This small molecule binds to this protein.
Small molecule (SMILES): CC(=O)N[C@H]1[C@H](O[C@H]2[C@H](O)[C@@H](NC(C)=O)CO[C@@H]2CO)O[C@H](CO)[C@@H](O)[C@@H]1O

Sequence of chain 3.E:
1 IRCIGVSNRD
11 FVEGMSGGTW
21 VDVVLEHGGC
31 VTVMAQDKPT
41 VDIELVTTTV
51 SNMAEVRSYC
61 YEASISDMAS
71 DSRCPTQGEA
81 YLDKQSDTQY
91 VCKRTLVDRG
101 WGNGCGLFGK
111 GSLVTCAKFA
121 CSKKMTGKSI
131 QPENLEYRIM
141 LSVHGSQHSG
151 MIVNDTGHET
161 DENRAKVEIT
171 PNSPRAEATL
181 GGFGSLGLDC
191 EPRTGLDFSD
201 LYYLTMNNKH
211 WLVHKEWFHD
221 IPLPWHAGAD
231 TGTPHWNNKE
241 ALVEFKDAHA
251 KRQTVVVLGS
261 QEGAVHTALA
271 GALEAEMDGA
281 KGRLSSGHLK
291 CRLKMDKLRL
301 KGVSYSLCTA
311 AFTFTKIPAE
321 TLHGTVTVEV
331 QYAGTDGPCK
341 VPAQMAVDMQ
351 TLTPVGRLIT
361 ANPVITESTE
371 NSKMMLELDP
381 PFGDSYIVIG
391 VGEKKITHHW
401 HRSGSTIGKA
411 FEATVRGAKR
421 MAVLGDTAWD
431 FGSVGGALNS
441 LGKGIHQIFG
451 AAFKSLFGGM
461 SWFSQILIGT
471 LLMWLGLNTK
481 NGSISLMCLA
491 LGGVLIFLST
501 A

Binding-site contacts:
Ligand atom C3 contacts residue ASN154 of chain 3.E at 3.6 Å.
Ligand atom C8 contacts residue GLY150 of chain 3.E at 3.5 Å.
Ligand atom O3 contacts residue ASN154 of chain 3.E at 4.1 Å.
Ligand atom N2 contacts residue ASN154 of chain 3.E at 1.4 Å (h-bond).
Ligand atom C2 contacts residue ASN154 of chain 3.E at 2.6 Å.
Ligand atom O5 contacts residue THR156 of chain 3.E at 3.2 Å (h-bond).
Ligand atom C7 contacts residue ASN154 of chain 3.E at 2.0 Å.
Ligand atom C6 contacts residue THR156 of chain 3.E at 4.4 Å.
Ligand atom O6 contacts residue THR156 of chain 3.E at 3.5 Å (h-bond).
Ligand atom C5 contacts residue THR156 of chain 3.E at 3.8 Å.
Ligand atom C7 contacts residue MET151 of chain 3.E at 4.3 Å (hydrophobic).
Ligand atom C8 contacts residue VAL153 of chain 3.E at 4.3 Å (hydrophobic).
Ligand atom O5 contacts residue ASN154 of chain 3.E at 4.2 Å.
Ligand atom C1 contacts residue ASN154 of chain 3.E at 2.9 Å.
Ligand atom O7 contacts residue GLY150 of chain 3.E at 3.7 Å.
Ligand atom C8 contacts residue ASN154 of chain 3.E at 2.4 Å.
Ligand atom O7 contacts residue ASN154 of chain 3.E at 3.2 Å (h-bond).
Ligand atom O7 contacts residue MET151 of chain 3.E at 3.6 Å.
Ligand atom C7 contacts residue GLY150 of chain 3.E at 3.9 Å.
Ligand atom C1 contacts residue THR156 of chain 3.E at 3.4 Å.